Binding-site contacts:
Ligand atom C4 contacts residue ASP55 of chain 1.A at 3.6 Å.
Ligand atom O2A contacts residue TRP87 of chain 2.C at 2.9 Å (h-bond).
Ligand atom O2G contacts residue GLU76 of chain 1.A at 3.0 Å (salt-bridge).
Ligand atom O1B contacts residue MG1 of chain 1.F at 2.8 Å.
Ligand atom C1' contacts residue ASN192 of chain 1.A at 3.4 Å.
Ligand atom O4 contacts residue ASP55 of chain 1.A at 3.6 Å.
Ligand atom C5 contacts residue PHE108 of chain 1.A at 3.6 Å (hydrophobic).
Ligand atom O2G contacts residue MG1 of chain 1.G at 2.8 Å.
Ligand atom C2 contacts residue PHE54 of chain 1.A at 3.5 Å (hydrophobic).
Ligand atom O1A contacts residue GLU73 of chain 1.A at 3.1 Å (salt-bridge).
Ligand atom O2 contacts residue ASP55 of chain 1.A at 3.6 Å.
Ligand atom O5' contacts residue TRP87 of chain 2.C at 3.7 Å.
Ligand atom C3' contacts residue ASP104 of chain 1.A at 3.2 Å.
Ligand atom O1B contacts residue GLU73 of chain 1.A at 3.3 Å (salt-bridge).
Ligand atom O2A contacts residue LYS88 of chain 2.C at 3.5 Å.
Ligand atom C2 contacts residue ASP55 of chain 1.A at 3.6 Å.
Ligand atom O4 contacts residue LEU61 of chain 1.A at 3.7 Å.
Ligand atom C3' contacts residue ASN192 of chain 1.A at 3.6 Å.
Ligand atom O2B contacts residue LYS188 of chain 1.A at 3.5 Å (salt-bridge).
Ligand atom N3 contacts residue ASP55 of chain 1.A at 2.8 Å (salt-bridge).
Ligand atom O3' contacts residue ASN192 of chain 1.A at 2.9 Å (h-bond).
Ligand atom O1B contacts residue ASP104 of chain 1.A at 3.6 Å.
Ligand atom N1 contacts residue PHE54 of chain 1.A at 3.6 Å.
Ligand atom C2' contacts residue ASN192 of chain 1.A at 3.6 Å.
Ligand atom O2G contacts residue ASN79 of chain 2.C at 2.9 Å (h-bond).
Ligand atom C5 contacts residue TRP87 of chain 2.C at 3.4 Å (hydrophobic).
Ligand atom C2 contacts residue GLN51 of chain 1.A at 3.6 Å.
Ligand atom O1A contacts residue LYS85 of chain 2.C at 3.3 Å (salt-bridge).
Ligand atom C6 contacts residue PHE108 of chain 1.A at 3.7 Å (hydrophobic).
Ligand atom O1G contacts residue MG1 of chain 1.G at 3.0 Å.
Ligand atom O1A contacts residue MG1 of chain 1.G at 2.3 Å.
Ligand atom C2' contacts residue ALA107 of chain 1.A at 3.6 Å (hydrophobic).
Ligand atom O3' contacts residue LYS188 of chain 1.A at 3.5 Å.
Ligand atom O4' contacts residue ASN192 of chain 1.A at 3.5 Å (h-bond).
Ligand atom O1G contacts residue LYS85 of chain 2.C at 2.4 Å (salt-bridge).
Ligand atom O1B contacts residue MG1 of chain 1.G at 2.8 Å.
Ligand atom O2 contacts residue PHE54 of chain 1.A at 3.4 Å.
Ligand atom PG contacts residue MG1 of chain 1.G at 3.3 Å.
Ligand atom O2 contacts residue GLN51 of chain 1.A at 2.7 Å (h-bond).
Ligand atom O3' contacts residue ASP104 of chain 1.A at 2.6 Å (salt-bridge).

This protein binds this small molecule.
Small molecule (SMILES): O=c1ccn([C@H]2C[C@H](O)[C@@H](CO[P](=O)(O)N[P](=O)(O)OP(=O)(O)O)O2)c(=O)[nH]1

Sequence of chain 1.A:
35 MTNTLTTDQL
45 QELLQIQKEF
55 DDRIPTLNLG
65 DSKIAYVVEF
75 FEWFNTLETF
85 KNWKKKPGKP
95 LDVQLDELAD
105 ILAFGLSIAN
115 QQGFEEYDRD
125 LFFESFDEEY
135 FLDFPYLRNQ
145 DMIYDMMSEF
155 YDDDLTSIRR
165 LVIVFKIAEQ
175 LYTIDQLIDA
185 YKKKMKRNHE

Sequence of chain 2.C:
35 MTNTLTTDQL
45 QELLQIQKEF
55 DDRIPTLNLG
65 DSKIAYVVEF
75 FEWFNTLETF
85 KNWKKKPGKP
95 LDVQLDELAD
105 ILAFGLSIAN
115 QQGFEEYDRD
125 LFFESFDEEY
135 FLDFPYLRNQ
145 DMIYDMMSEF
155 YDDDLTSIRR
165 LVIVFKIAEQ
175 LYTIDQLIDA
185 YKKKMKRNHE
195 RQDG